Binding-site contacts:
Ligand atom C5 contacts residue THR7 of chain 1.P at 3.1 Å.
Ligand atom C7 contacts residue THR7 of chain 1.P at 3.9 Å.
Ligand atom C1 contacts residue THR7 of chain 1.P at 1.4 Å.
Ligand atom C4 contacts residue THR7 of chain 1.P at 3.6 Å.
Ligand atom C3 contacts residue ALA5 of chain 1.P at 3.9 Å (hydrophobic).
Ligand atom C4 contacts residue ALA5 of chain 1.P at 4.1 Å (hydrophobic).
Ligand atom C3 contacts residue THR6 of chain 1.P at 4.4 Å.
Ligand atom O5 contacts residue THR7 of chain 1.P at 2.4 Å (h-bond).
Ligand atom O3 contacts residue ALA5 of chain 1.P at 4.0 Å.
Ligand atom N2 contacts residue THR7 of chain 1.P at 2.7 Å (h-bond).
Ligand atom O3 contacts residue THR7 of chain 1.P at 4.2 Å.
Ligand atom C2 contacts residue THR7 of chain 1.P at 2.4 Å.
Ligand atom C3 contacts residue THR7 of chain 1.P at 2.9 Å.
Ligand atom C6 contacts residue THR7 of chain 1.P at 4.5 Å.

A small-molecule ligand and the protein it binds are described below.
Small molecule (SMILES): CC(=O)N[C@@H]1[C@@H](O)[C@@H](O)[C@@H](CO)O[C@@H]1O

Sequence of chain 1.P:
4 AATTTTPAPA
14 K